Binding-site contacts:
Ligand atom O2 contacts residue GLN59 of chain 1.A at 2.8 Å (h-bond).
Ligand atom N1 contacts residue HIS149 of chain 1.A at 3.7 Å.
Ligand atom C5 contacts residue GLY54 of chain 1.A at 3.5 Å.
Ligand atom C12 contacts residue GLY106 of chain 1.A at 3.9 Å.
Ligand atom O27 contacts residue TRP104 of chain 1.A at 3.6 Å (h-bond).
Ligand atom N1 contacts residue GLN59 of chain 1.A at 3.7 Å.
Ligand atom C3 contacts residue HIS149 of chain 1.A at 3.8 Å.
Ligand atom O2 contacts residue FE21 of chain 1.C at 2.4 Å.
Ligand atom O2 contacts residue HIS153 of chain 1.A at 3.2 Å.
Ligand atom O4 contacts residue CYS107 of chain 1.A at 3.3 Å.
Ligand atom O4 contacts residue LEU108 of chain 1.A at 2.7 Å (h-bond).
Ligand atom N1 contacts residue FE21 of chain 1.C at 3.0 Å.
Ligand atom C17 contacts residue ARG114 of chain 1.A at 3.4 Å.
Ligand atom C19 contacts residue GLY106 of chain 1.A at 3.9 Å.
Ligand atom C12 contacts residue ALA53 of chain 1.A at 3.9 Å (hydrophobic).
Ligand atom C11 contacts residue PHE142 of chain 1.A at 3.6 Å (hydrophobic).
Ligand atom C3 contacts residue GLY54 of chain 1.A at 3.6 Å.
Ligand atom C16 contacts residue ARG114 of chain 1.A at 3.8 Å.
Ligand atom O13 contacts residue GLY52 of chain 1.A at 3.6 Å.
Ligand atom C17 contacts residue GLY106 of chain 1.A at 3.7 Å.
Ligand atom C9 contacts residue GLY106 of chain 1.A at 3.9 Å.
Ligand atom C3 contacts residue FE21 of chain 1.C at 2.9 Å.
Ligand atom C3 contacts residue GLU150 of chain 1.A at 3.6 Å.
Ligand atom O20 contacts residue GLY106 of chain 1.A at 2.8 Å (h-bond).
Ligand atom C18 contacts residue ASN51 of chain 1.A at 3.5 Å.
Ligand atom O20 contacts residue GLU105 of chain 1.A at 3.7 Å.
Ligand atom N1 contacts residue GLY54 of chain 1.A at 3.2 Å (h-bond).
Ligand atom C9 contacts residue HIS149 of chain 1.A at 3.5 Å.
Ligand atom C3 contacts residue LEU108 of chain 1.A at 3.8 Å (hydrophobic).
Ligand atom N14 contacts residue GLY106 of chain 1.A at 3.2 Å (h-bond).
Ligand atom O4 contacts residue GLN59 of chain 1.A at 3.4 Å (h-bond).
Ligand atom O2 contacts residue GLU150 of chain 1.A at 2.6 Å (salt-bridge).
Ligand atom O4 contacts residue FE21 of chain 1.C at 2.4 Å.
Ligand atom O13 contacts residue ALA53 of chain 1.A at 2.8 Å (h-bond).
Ligand atom O2 contacts residue HIS149 of chain 1.A at 3.4 Å.
Ligand atom C7 contacts residue GLU150 of chain 1.A at 3.3 Å.
Ligand atom C26 contacts residue ARG114 of chain 1.A at 3.8 Å.
Ligand atom O4 contacts residue HIS149 of chain 1.A at 3.7 Å.
Ligand atom C6 contacts residue GLY106 of chain 1.A at 3.5 Å.
Ligand atom N1 contacts residue GLU150 of chain 1.A at 2.5 Å (salt-bridge).

Sequence of chain 1.A:
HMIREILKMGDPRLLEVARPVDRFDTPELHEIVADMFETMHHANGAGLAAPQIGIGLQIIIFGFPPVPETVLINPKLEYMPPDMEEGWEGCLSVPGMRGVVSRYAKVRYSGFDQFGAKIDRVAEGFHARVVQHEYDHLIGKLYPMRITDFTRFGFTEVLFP

A small-molecule ligand and the protein it binds are described below.
Small molecule (SMILES): CCCCC[C@H](CC(=O)NO)C(=O)N[C@H](C(=O)N1CCC[C@H]1CO)C(C)C